The small molecule below binds the protein below.
Small molecule (SMILES): CC(C)C[C@H](N)C(=O)N[C@H](C(=O)N[C@H](C(=O)N[C@@H](CCC(N)=O)C(=O)N[C@H](C(=O)N[C@@H](C)C(=O)N[C@@H](CCCN=C(N)N)C(=O)N[C@H](C(=O)N[C@@H](Cc1ccc(O)cc1)C(=O)O)C(C)C)C(C)C)C(C)C)[C@@H](C)O

Sequence of chain 1.A:
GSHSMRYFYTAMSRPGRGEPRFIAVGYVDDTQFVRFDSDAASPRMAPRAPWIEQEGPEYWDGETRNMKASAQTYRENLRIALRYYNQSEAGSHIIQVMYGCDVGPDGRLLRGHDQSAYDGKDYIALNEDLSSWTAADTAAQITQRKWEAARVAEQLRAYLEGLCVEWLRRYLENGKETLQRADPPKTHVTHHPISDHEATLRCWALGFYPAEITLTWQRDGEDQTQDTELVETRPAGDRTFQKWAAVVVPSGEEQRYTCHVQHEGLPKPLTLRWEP

Binding-site contacts:
Ligand atom N contacts residue TYR99 of chain 1.A at 3.1 Å (h-bond).
Ligand atom CG2 contacts residue TYR159 of chain 1.A at 3.5 Å (hydrophobic).
Ligand atom OG1 contacts residue GLU63 of chain 1.A at 2.9 Å (salt-bridge).
Ligand atom O contacts residue TYR159 of chain 1.A at 2.6 Å (h-bond).
Ligand atom N contacts residue TYR171 of chain 1.A at 2.8 Å (h-bond).
Ligand atom OH contacts residue SER116 of chain 1.A at 2.9 Å (h-bond).
Ligand atom O contacts residue TRP147 of chain 1.A at 2.9 Å (h-bond).
Ligand atom CA contacts residue TYR99 of chain 1.A at 3.4 Å (hydrophobic).
Ligand atom OXT contacts residue TYR84 of chain 1.A at 2.6 Å (h-bond).
Ligand atom N contacts residue ASN77 of chain 1.A at 2.7 Å (h-bond).
Ligand atom O contacts residue TYR84 of chain 1.A at 3.4 Å (h-bond).
Ligand atom O contacts residue ILE80 of chain 1.A at 3.5 Å.
Ligand atom OG1 contacts residue ASN66 of chain 1.A at 2.8 Å (h-bond).
Ligand atom O contacts residue ASN77 of chain 1.A at 3.3 Å (h-bond).
Ligand atom CG2 contacts residue TYR99 of chain 1.A at 3.6 Å (hydrophobic).
Ligand atom C contacts residue TYR7 of chain 1.A at 3.4 Å (hydrophobic).
Ligand atom N contacts residue GLU63 of chain 1.A at 3.0 Å (salt-bridge).
Ligand atom CG2 contacts residue MET67 of chain 1.A at 3.5 Å (hydrophobic).
Ligand atom C contacts residue THR143 of chain 1.A at 3.5 Å.
Ligand atom C contacts residue TYR84 of chain 1.A at 3.4 Å (hydrophobic).
Ligand atom CD1 contacts residue GLU63 of chain 1.A at 3.4 Å.
Ligand atom CB contacts residue TYR99 of chain 1.A at 3.3 Å (hydrophobic).
Ligand atom CE2 contacts residue TYR123 of chain 1.A at 3.5 Å (hydrophobic).
Ligand atom CB contacts residue ASN77 of chain 1.A at 3.4 Å.
Ligand atom O contacts residue ASN66 of chain 1.A at 2.9 Å (h-bond).
Ligand atom CB contacts residue GLU63 of chain 1.A at 3.5 Å.
Ligand atom CG2 contacts residue TYR7 of chain 1.A at 3.4 Å (hydrophobic).
Ligand atom CG contacts residue ASN66 of chain 1.A at 3.4 Å.
Ligand atom CE1 contacts residue ASN77 of chain 1.A at 3.5 Å.
Ligand atom CD1 contacts residue ASN77 of chain 1.A at 3.3 Å.
Ligand atom CE1 contacts residue TRP147 of chain 1.A at 3.5 Å (hydrophobic).
Ligand atom OXT contacts residue THR143 of chain 1.A at 2.7 Å (h-bond).
Ligand atom CG2 contacts residue GLU63 of chain 1.A at 3.5 Å.
Ligand atom N contacts residue TYR7 of chain 1.A at 2.8 Å (h-bond).
Ligand atom O contacts residue LYS146 of chain 1.A at 2.6 Å (salt-bridge).
Ligand atom NH2 contacts residue TYR74 of chain 1.A at 3.1 Å (h-bond).
Ligand atom CD1 contacts residue TRP147 of chain 1.A at 3.6 Å (hydrophobic).
Ligand atom CD2 contacts residue TYR123 of chain 1.A at 3.5 Å (hydrophobic).
Ligand atom CA contacts residue TYR7 of chain 1.A at 3.3 Å (hydrophobic).
Ligand atom CD2 contacts residue TRP167 of chain 1.A at 3.6 Å (hydrophobic).